Binding-site contacts:
Ligand atom C1 contacts residue ASN373 of chain 2.A at 1.4 Å.
Ligand atom C8 contacts residue LEU345 of chain 2.A at 3.5 Å (hydrophobic).
Ligand atom C2 contacts residue ASN373 of chain 2.A at 2.5 Å.
Ligand atom O5 contacts residue ASN373 of chain 2.A at 2.3 Å (h-bond).
Ligand atom C6 contacts residue ARG348 of chain 2.A at 3.5 Å.
Ligand atom C4 contacts residue ASN373 of chain 2.A at 4.2 Å.
Ligand atom O5 contacts residue ARG348 of chain 2.A at 3.2 Å (salt-bridge).
Ligand atom C3 contacts residue ASN373 of chain 2.A at 3.9 Å.
Ligand atom C8 contacts residue PRO372 of chain 2.A at 3.8 Å (hydrophobic).
Ligand atom O7 contacts residue ASN373 of chain 2.A at 3.6 Å (h-bond).
Ligand atom O7 contacts residue SER346 of chain 2.A at 3.8 Å.
Ligand atom N2 contacts residue ASN373 of chain 2.A at 3.0 Å (h-bond).
Ligand atom C5 contacts residue ASN373 of chain 2.A at 3.6 Å.
Ligand atom C1 contacts residue ARG348 of chain 2.A at 4.0 Å.
Ligand atom C4 contacts residue ARG348 of chain 2.A at 4.4 Å.
Ligand atom O7 contacts residue LEU345 of chain 2.A at 4.1 Å.
Ligand atom O6 contacts residue ARG348 of chain 2.A at 4.4 Å.
Ligand atom C7 contacts residue LEU345 of chain 2.A at 4.0 Å (hydrophobic).
Ligand atom C5 contacts residue ARG348 of chain 2.A at 3.8 Å.
Ligand atom N2 contacts residue PRO372 of chain 2.A at 4.3 Å.
Ligand atom C7 contacts residue ASN373 of chain 2.A at 3.5 Å.
Ligand atom C7 contacts residue PRO372 of chain 2.A at 4.3 Å (hydrophobic).

A protein and the small-molecule ligand that binds it are described below.
Small molecule (SMILES): CC(=O)N[C@@H]1[C@@H](O)[C@H](O)[C@@H](CO)O[C@H]1O

Sequence of chain 2.A:
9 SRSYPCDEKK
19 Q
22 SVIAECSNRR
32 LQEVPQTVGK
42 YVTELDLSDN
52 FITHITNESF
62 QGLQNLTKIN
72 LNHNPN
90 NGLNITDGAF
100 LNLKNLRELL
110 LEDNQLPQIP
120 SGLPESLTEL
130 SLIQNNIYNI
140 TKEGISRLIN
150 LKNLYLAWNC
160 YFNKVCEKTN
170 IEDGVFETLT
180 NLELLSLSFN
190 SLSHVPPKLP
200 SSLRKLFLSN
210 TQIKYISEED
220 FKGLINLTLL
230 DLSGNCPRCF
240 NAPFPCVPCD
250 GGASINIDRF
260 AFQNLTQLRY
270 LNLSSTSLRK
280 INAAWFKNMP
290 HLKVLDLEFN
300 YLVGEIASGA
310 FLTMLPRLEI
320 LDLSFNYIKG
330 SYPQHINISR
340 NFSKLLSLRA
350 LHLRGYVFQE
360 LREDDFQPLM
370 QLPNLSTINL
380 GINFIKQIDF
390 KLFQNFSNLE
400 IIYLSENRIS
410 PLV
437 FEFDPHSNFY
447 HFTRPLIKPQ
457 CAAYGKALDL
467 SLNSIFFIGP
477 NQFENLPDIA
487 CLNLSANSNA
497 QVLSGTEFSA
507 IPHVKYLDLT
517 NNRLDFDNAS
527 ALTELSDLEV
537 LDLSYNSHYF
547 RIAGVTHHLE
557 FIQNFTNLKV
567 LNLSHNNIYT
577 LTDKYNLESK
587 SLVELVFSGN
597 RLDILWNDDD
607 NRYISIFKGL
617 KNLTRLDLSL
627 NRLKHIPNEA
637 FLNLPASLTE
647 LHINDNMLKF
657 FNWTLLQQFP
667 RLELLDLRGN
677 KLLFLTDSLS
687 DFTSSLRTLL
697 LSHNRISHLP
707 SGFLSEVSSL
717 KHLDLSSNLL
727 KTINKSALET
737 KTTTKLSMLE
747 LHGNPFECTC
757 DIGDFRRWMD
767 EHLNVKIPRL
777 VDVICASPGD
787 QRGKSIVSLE